This protein binds this small molecule.
Small molecule (SMILES): CC(C)(C)NC(=O)N[C@H](C(=O)N1C[C@H]2[C@@H]([C@H]1C(=O)N[C@@H](CC1CCC1)[C@@H](O)C(N)=O)C2(C)C)C(C)(C)C

Binding-site contacts:
Ligand atom O01 contacts residue CYS145 of chain 1.A at 3.0 Å (h-bond).
Ligand atom O04 contacts residue HIS41 of chain 1.A at 2.5 Å (h-bond).
Ligand atom O35 contacts residue GLU166 of chain 1.A at 3.0 Å (salt-bridge).
Ligand atom C31 contacts residue GLN192 of chain 1.A at 3.6 Å.
Ligand atom C14 contacts residue HIS41 of chain 1.A at 3.8 Å.
Ligand atom N11 contacts residue HIS41 of chain 1.A at 3.8 Å.
Ligand atom C05 contacts residue CYS145 of chain 1.A at 2.8 Å (hydrophobic).
Ligand atom C13 contacts residue HIS164 of chain 1.A at 3.6 Å.
Ligand atom O04 contacts residue LEU27 of chain 1.A at 3.9 Å.
Ligand atom C15 contacts residue GLN189 of chain 1.A at 3.9 Å.
Ligand atom N29 contacts residue GLU166 of chain 1.A at 3.1 Å (salt-bridge).
Ligand atom C08 contacts residue ASN142 of chain 1.A at 3.6 Å.
Ligand atom O04 contacts residue CYS145 of chain 1.A at 2.5 Å (h-bond).
Ligand atom C17 contacts residue MET165 of chain 1.A at 3.7 Å (hydrophobic).
Ligand atom C02 contacts residue CYS145 of chain 1.A at 2.9 Å (hydrophobic).
Ligand atom O01 contacts residue GLY143 of chain 1.A at 2.9 Å (h-bond).
Ligand atom C31 contacts residue MET165 of chain 1.A at 3.7 Å (hydrophobic).
Ligand atom C32 contacts residue GLN192 of chain 1.A at 3.4 Å.
Ligand atom C18 contacts residue HIS41 of chain 1.A at 3.9 Å.
Ligand atom C31 contacts residue THR190 of chain 1.A at 3.4 Å.
Ligand atom C13 contacts residue MET165 of chain 1.A at 3.9 Å (hydrophobic).
Ligand atom C02 contacts residue GLY143 of chain 1.A at 3.8 Å.
Ligand atom C31 contacts residue ARG188 of chain 1.A at 3.5 Å.
Ligand atom C12 contacts residue HIS164 of chain 1.A at 3.8 Å.
Ligand atom C06 contacts residue CYS145 of chain 1.A at 3.2 Å (hydrophobic).
Ligand atom C03 contacts residue HIS41 of chain 1.A at 3.7 Å.
Ligand atom N11 contacts residue CYS145 of chain 1.A at 3.1 Å (h-bond).
Ligand atom C03 contacts residue CYS145 of chain 1.A at 1.9 Å (hydrophobic).
Ligand atom N27 contacts residue GLU166 of chain 1.A at 3.0 Å (salt-bridge).
Ligand atom C32 contacts residue PRO168 of chain 1.A at 3.5 Å (hydrophobic).
Ligand atom C32 contacts residue LEU167 of chain 1.A at 3.9 Å (hydrophobic).
Ligand atom C19 contacts residue GLN189 of chain 1.A at 3.5 Å.
Ligand atom C28 contacts residue GLU166 of chain 1.A at 3.5 Å.
Ligand atom C15 contacts residue MET49 of chain 1.A at 3.8 Å (hydrophobic).
Ligand atom C18 contacts residue ASP187 of chain 1.A at 3.8 Å.
Ligand atom N11 contacts residue HIS164 of chain 1.A at 3.1 Å (h-bond).
Ligand atom O34 contacts residue GLN189 of chain 1.A at 3.2 Å (h-bond).
Ligand atom O01 contacts residue SER144 of chain 1.A at 3.2 Å (h-bond).
Ligand atom C07 contacts residue ASN142 of chain 1.A at 3.6 Å.
Ligand atom O35 contacts residue MET165 of chain 1.A at 3.4 Å.

Sequence of chain 1.A:
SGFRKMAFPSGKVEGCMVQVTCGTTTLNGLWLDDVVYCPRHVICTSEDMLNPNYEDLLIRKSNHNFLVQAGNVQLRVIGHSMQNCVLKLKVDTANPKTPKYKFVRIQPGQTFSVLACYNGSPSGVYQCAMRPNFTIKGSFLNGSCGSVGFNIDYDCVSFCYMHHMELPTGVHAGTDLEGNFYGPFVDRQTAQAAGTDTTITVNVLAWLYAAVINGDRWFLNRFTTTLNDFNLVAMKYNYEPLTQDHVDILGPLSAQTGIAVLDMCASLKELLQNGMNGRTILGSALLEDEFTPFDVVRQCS